A small-molecule ligand and the protein it binds are described below.
Small molecule (SMILES): Nc1cccc2cccnc12

Sequence of chain 1.A:
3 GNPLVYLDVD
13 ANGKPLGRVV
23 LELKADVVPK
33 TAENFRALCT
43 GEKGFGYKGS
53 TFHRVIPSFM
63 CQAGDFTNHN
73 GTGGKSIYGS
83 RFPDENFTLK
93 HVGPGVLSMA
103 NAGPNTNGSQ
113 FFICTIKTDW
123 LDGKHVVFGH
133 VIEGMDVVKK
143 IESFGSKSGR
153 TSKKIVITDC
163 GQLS

Binding-site contacts:
Ligand atom CAB contacts residue HIS132 of chain 1.A at 3.8 Å.
Ligand atom NAA contacts residue HIS132 of chain 1.A at 3.6 Å.
Ligand atom CAK contacts residue HIS132 of chain 1.A at 3.5 Å.
Ligand atom CAD contacts residue VAL94 of chain 1.A at 3.7 Å (hydrophobic).
Ligand atom NAH contacts residue HIS132 of chain 1.A at 3.8 Å.
Ligand atom CAF contacts residue HIS132 of chain 1.A at 3.9 Å.
Ligand atom CAI contacts residue HIS132 of chain 1.A at 3.4 Å.
Ligand atom CAE contacts residue HIS132 of chain 1.A at 3.7 Å.
Ligand atom CAB contacts residue VAL94 of chain 1.A at 3.5 Å (hydrophobic).
Ligand atom CAF contacts residue PRO96 of chain 1.A at 3.9 Å (hydrophobic).
Ligand atom CAJ contacts residue HIS132 of chain 1.A at 3.6 Å.
Ligand atom CAG contacts residue HIS132 of chain 1.A at 3.8 Å.
Ligand atom CAC contacts residue HIS132 of chain 1.A at 3.9 Å.
Ligand atom CAB contacts residue VAL98 of chain 1.A at 3.8 Å (hydrophobic).
Ligand atom CAF contacts residue VAL94 of chain 1.A at 4.4 Å (hydrophobic).
Ligand atom CAG contacts residue VAL133 of chain 1.A at 4.5 Å (hydrophobic).
Ligand atom CAD contacts residue HIS132 of chain 1.A at 4.0 Å.